Sequence of chain 1.W:
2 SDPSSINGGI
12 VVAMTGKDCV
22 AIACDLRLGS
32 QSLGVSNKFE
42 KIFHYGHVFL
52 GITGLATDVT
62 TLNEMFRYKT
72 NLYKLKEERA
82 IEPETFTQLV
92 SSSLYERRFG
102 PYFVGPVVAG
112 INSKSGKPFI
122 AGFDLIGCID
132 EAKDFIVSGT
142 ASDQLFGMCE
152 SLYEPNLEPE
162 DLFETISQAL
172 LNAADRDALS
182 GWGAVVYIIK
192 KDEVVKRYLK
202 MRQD

This small molecule binds to this protein.
Small molecule (SMILES): CC(C)C[C@H](NC(=O)[C@H](CCc1ccccc1)NC(=O)CN1CCOCC1)C(=O)N[C@@H](Cc1ccccc1)C(=O)N[C@@H](CC(C)C)[C@@H](O)[C@H](C)CO

Sequence of chain 1.V:
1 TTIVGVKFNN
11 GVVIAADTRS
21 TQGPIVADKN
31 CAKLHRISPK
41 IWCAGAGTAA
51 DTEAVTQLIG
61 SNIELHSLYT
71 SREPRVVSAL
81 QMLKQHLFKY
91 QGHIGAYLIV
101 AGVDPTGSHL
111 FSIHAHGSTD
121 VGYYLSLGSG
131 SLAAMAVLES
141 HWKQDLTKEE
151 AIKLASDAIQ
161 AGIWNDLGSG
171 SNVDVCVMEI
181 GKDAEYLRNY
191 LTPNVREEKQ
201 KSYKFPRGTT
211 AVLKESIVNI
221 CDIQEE

Binding-site contacts:
Ligand atom N30 contacts residue THR21 of chain 1.V at 3.0 Å (h-bond).
Ligand atom C23 contacts residue THR21 of chain 1.V at 3.6 Å.
Ligand atom C51 contacts residue GLY168 of chain 1.V at 3.4 Å.
Ligand atom C58 contacts residue LYS33 of chain 1.V at 3.5 Å.
Ligand atom C27 contacts residue GLN22 of chain 1.V at 3.5 Å.
Ligand atom C58 contacts residue ARG19 of chain 1.V at 3.1 Å.
Ligand atom C27 contacts residue ALA27 of chain 1.V at 3.5 Å (hydrophobic).
Ligand atom O29 contacts residue ALA49 of chain 1.V at 3.1 Å (h-bond).
Ligand atom N41 contacts residue THR1 of chain 1.V at 3.6 Å.
Ligand atom O9 contacts residue GLN22 of chain 1.V at 3.4 Å (h-bond).
Ligand atom C8 contacts residue GLN22 of chain 1.V at 3.6 Å.
Ligand atom C51 contacts residue THR1 of chain 1.V at 1.5 Å.
Ligand atom C39 contacts residue GLY47 of chain 1.V at 3.7 Å.
Ligand atom N41 contacts residue GLY47 of chain 1.V at 3.1 Å (h-bond).
Ligand atom C46 contacts residue ALA49 of chain 1.V at 3.5 Å (hydrophobic).
Ligand atom C44 contacts residue THR1 of chain 1.V at 3.5 Å.
Ligand atom C43 contacts residue GLY47 of chain 1.V at 3.4 Å.
Ligand atom C19 contacts residue THR48 of chain 1.V at 3.5 Å.
Ligand atom C34 contacts residue GLY47 of chain 1.V at 3.6 Å.
Ligand atom C43 contacts residue THR1 of chain 1.V at 2.6 Å.
Ligand atom O48 contacts residue MES1 of chain 1.QA at 3.0 Å (h-bond).
Ligand atom O60 contacts residue MES1 of chain 1.QA at 2.4 Å (h-bond).
Ligand atom C31 contacts residue GLY47 of chain 1.V at 3.5 Å.
Ligand atom O60 contacts residue THR1 of chain 1.V at 2.9 Å (h-bond).
Ligand atom O40 contacts residue SER20 of chain 1.V at 3.5 Å.
Ligand atom C58 contacts residue GLY168 of chain 1.V at 2.9 Å.
Ligand atom C58 contacts residue THR1 of chain 1.V at 2.5 Å.
Ligand atom C45 contacts residue THR52 of chain 1.V at 3.7 Å.
Ligand atom O48 contacts residue GLY47 of chain 1.V at 3.2 Å (h-bond).
Ligand atom C47 contacts residue THR1 of chain 1.V at 1.4 Å.
Ligand atom O48 contacts residue THR1 of chain 1.V at 2.3 Å (h-bond).
Ligand atom O1 contacts residue SER5 of chain 1.W at 3.3 Å.
Ligand atom C5 contacts residue GLN22 of chain 1.V at 3.7 Å.
Ligand atom C59 contacts residue THR1 of chain 1.V at 2.5 Å.
Ligand atom C42 contacts residue THR1 of chain 1.V at 2.3 Å.
Ligand atom O40 contacts residue THR21 of chain 1.V at 3.2 Å (h-bond).
Ligand atom O9 contacts residue ASP125 of chain 1.W at 3.6 Å.
Ligand atom C45 contacts residue GLY45 of chain 1.V at 3.5 Å.
Ligand atom N22 contacts residue ASP125 of chain 1.W at 3.4 Å (salt-bridge).
Ligand atom C2 contacts residue SER5 of chain 1.W at 3.6 Å.